Sequence of chain 33.D:
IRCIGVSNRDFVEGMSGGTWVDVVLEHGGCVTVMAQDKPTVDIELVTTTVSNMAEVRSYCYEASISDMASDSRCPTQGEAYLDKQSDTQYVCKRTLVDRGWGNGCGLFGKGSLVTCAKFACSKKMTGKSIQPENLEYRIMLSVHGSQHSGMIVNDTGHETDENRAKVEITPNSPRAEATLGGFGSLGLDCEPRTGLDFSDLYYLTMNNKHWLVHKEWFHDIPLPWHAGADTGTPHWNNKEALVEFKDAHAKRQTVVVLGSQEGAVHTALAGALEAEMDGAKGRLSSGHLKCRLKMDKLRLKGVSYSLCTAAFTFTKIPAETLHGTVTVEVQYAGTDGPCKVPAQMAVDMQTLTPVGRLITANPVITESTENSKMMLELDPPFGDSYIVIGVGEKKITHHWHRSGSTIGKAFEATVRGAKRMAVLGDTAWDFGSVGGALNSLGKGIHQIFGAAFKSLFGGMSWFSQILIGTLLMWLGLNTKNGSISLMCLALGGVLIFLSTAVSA

A small-molecule ligand and the protein it binds are described below.
Small molecule (SMILES): CC(=O)N[C@@H]1[C@@H](O)[C@H](O)[C@@H](CO)O[C@H]1O

Binding-site contacts:
Ligand atom N2 contacts residue ASN154 of chain 33.D at 2.8 Å (h-bond).
Ligand atom C3 contacts residue ASN154 of chain 33.D at 3.8 Å.
Ligand atom C7 contacts residue ASN154 of chain 33.D at 3.2 Å.
Ligand atom C6 contacts residue GLY157 of chain 33.D at 3.9 Å.
Ligand atom C2 contacts residue ASN154 of chain 33.D at 2.5 Å.
Ligand atom O7 contacts residue GLY150 of chain 33.D at 3.4 Å.
Ligand atom C5 contacts residue HIS158 of chain 33.D at 4.2 Å.
Ligand atom C4 contacts residue ASN154 of chain 33.D at 4.3 Å.
Ligand atom C7 contacts residue VAL153 of chain 33.D at 3.6 Å (hydrophobic).
Ligand atom O6 contacts residue GLY157 of chain 33.D at 3.1 Å.
Ligand atom O6 contacts residue HIS158 of chain 33.D at 4.2 Å.
Ligand atom C6 contacts residue HIS158 of chain 33.D at 4.3 Å.
Ligand atom C2 contacts residue HIS158 of chain 33.D at 3.7 Å.
Ligand atom O7 contacts residue VAL153 of chain 33.D at 3.3 Å.
Ligand atom C3 contacts residue HIS158 of chain 33.D at 4.4 Å.
Ligand atom O3 contacts residue HIS148 of chain 33.D at 3.7 Å.
Ligand atom O7 contacts residue ASN154 of chain 33.D at 4.2 Å.
Ligand atom C8 contacts residue VAL153 of chain 33.D at 3.2 Å (hydrophobic).
Ligand atom C1 contacts residue HIS158 of chain 33.D at 3.9 Å.
Ligand atom C5 contacts residue ASN154 of chain 33.D at 3.7 Å.
Ligand atom C1 contacts residue ASN154 of chain 33.D at 1.4 Å.
Ligand atom O7 contacts residue SER149 of chain 33.D at 3.4 Å (h-bond).
Ligand atom C4 contacts residue HIS158 of chain 33.D at 4.1 Å.
Ligand atom C7 contacts residue SER149 of chain 33.D at 4.4 Å.
Ligand atom C8 contacts residue ASN154 of chain 33.D at 3.1 Å.
Ligand atom O5 contacts residue ASN154 of chain 33.D at 2.4 Å (h-bond).
Ligand atom O5 contacts residue HIS158 of chain 33.D at 3.5 Å.
Ligand atom O6 contacts residue ASN154 of chain 33.D at 4.2 Å.